Binding-site contacts:
Ligand atom C4 contacts residue ASN201 of chain 2.A at 4.2 Å.
Ligand atom N2 contacts residue ASN201 of chain 2.A at 2.8 Å (h-bond).
Ligand atom O6 contacts residue ASN201 of chain 2.A at 4.3 Å.
Ligand atom O7 contacts residue ASN201 of chain 2.A at 4.0 Å.
Ligand atom O5 contacts residue ASN201 of chain 2.A at 2.4 Å (h-bond).
Ligand atom C7 contacts residue ASN201 of chain 2.A at 3.6 Å.
Ligand atom C1 contacts residue ASN201 of chain 2.A at 1.4 Å.
Ligand atom C5 contacts residue ASN201 of chain 2.A at 3.7 Å.
Ligand atom C2 contacts residue ASN201 of chain 2.A at 2.4 Å.
Ligand atom C3 contacts residue ASN201 of chain 2.A at 3.7 Å.

Sequence of chain 2.A:
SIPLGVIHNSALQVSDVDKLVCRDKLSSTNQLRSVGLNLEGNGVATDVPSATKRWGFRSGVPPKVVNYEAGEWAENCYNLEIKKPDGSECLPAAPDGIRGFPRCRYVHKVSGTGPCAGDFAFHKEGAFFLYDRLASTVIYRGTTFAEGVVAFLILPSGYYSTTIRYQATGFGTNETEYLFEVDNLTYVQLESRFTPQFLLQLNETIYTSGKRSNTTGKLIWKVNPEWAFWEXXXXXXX

A protein and the small-molecule ligand that binds it are described below.
Small molecule (SMILES): CC(=O)N[C@@H]1[C@@H](O)[C@H](O)[C@@H](CO)O[C@H]1O